Sequence of chain 1.A:
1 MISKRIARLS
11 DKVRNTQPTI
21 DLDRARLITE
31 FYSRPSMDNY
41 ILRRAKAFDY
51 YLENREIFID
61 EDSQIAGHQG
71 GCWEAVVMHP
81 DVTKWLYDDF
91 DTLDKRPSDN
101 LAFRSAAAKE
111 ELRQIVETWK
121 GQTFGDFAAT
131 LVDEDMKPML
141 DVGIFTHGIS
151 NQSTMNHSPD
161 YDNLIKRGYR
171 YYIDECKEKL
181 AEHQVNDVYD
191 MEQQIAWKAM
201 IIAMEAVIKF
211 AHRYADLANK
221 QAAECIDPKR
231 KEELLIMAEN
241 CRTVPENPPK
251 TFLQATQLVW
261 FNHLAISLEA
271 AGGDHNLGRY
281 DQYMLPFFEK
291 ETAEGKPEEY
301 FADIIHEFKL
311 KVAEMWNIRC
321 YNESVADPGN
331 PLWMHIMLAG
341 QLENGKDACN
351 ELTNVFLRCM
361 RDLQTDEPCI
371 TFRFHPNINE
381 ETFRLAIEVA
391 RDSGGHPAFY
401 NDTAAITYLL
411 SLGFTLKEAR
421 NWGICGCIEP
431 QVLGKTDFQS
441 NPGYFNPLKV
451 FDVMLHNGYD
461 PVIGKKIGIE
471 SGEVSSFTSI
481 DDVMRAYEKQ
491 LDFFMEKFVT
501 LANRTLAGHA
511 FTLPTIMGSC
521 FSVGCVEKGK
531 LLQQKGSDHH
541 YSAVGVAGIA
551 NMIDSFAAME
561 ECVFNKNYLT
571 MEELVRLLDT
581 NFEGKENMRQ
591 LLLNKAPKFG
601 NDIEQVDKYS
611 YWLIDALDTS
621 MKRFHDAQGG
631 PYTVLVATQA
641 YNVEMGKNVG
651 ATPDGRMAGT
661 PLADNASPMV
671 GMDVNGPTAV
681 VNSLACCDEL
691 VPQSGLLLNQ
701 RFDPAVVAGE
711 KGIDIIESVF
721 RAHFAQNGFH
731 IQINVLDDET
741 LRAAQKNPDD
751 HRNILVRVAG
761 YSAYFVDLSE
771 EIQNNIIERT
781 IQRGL

Binding-site contacts:
Ligand atom O contacts residue ARG319 of chain 1.A at 2.9 Å (salt-bridge).
Ligand atom C contacts residue ASP274 of chain 1.A at 3.5 Å.
Ligand atom CB contacts residue SER440 of chain 1.A at 4.0 Å.
Ligand atom CD contacts residue LEU635 of chain 1.A at 4.1 Å (hydrophobic).
Ligand atom OXT contacts residue TYR444 of chain 1.A at 4.0 Å.
Ligand atom CA contacts residue TYR444 of chain 1.A at 4.2 Å (hydrophobic).
Ligand atom N contacts residue SER440 of chain 1.A at 3.1 Å (h-bond).
Ligand atom O contacts residue SER440 of chain 1.A at 4.0 Å.
Ligand atom CB contacts residue ASP274 of chain 1.A at 3.4 Å.
Ligand atom CD contacts residue TYR444 of chain 1.A at 3.4 Å (hydrophobic).
Ligand atom CA contacts residue ASN441 of chain 1.A at 4.1 Å.
Ligand atom O09 contacts residue SER440 of chain 1.A at 3.8 Å.
Ligand atom CA contacts residue SER440 of chain 1.A at 3.2 Å.
Ligand atom CG contacts residue SER440 of chain 1.A at 4.0 Å.
Ligand atom CB contacts residue CYS427 of chain 1.A at 4.3 Å (hydrophobic).
Ligand atom CD contacts residue GLN639 of chain 1.A at 4.2 Å.
Ligand atom OXT contacts residue ARG319 of chain 1.A at 2.9 Å (salt-bridge).
Ligand atom CG contacts residue TYR444 of chain 1.A at 4.2 Å (hydrophobic).
Ligand atom CD contacts residue GLU429 of chain 1.A at 3.8 Å.
Ligand atom N contacts residue ASN441 of chain 1.A at 4.2 Å.
Ligand atom O09 contacts residue GLY426 of chain 1.A at 3.6 Å.
Ligand atom N contacts residue TYR444 of chain 1.A at 3.0 Å (h-bond).
Ligand atom CD contacts residue SER440 of chain 1.A at 3.4 Å.
Ligand atom OXT contacts residue ASN441 of chain 1.A at 3.7 Å.
Ligand atom O contacts residue MET155 of chain 1.A at 4.0 Å.
Ligand atom OXT contacts residue TRP333 of chain 1.A at 4.2 Å.
Ligand atom C contacts residue ASN441 of chain 1.A at 4.0 Å.
Ligand atom O09 contacts residue CYS427 of chain 1.A at 3.1 Å (h-bond).
Ligand atom CG contacts residue CYS427 of chain 1.A at 3.6 Å (hydrophobic).
Ligand atom CD contacts residue CYS427 of chain 1.A at 4.2 Å (hydrophobic).
Ligand atom CB contacts residue TRP333 of chain 1.A at 4.0 Å (hydrophobic).
Ligand atom CG contacts residue GLU429 of chain 1.A at 3.6 Å.
Ligand atom C contacts residue SER440 of chain 1.A at 4.1 Å.
Ligand atom CB contacts residue GLY426 of chain 1.A at 4.3 Å.
Ligand atom O contacts residue ASP274 of chain 1.A at 2.5 Å (salt-bridge).
Ligand atom O09 contacts residue GLU429 of chain 1.A at 2.4 Å (salt-bridge).
Ligand atom CA contacts residue ASP274 of chain 1.A at 3.7 Å.
Ligand atom O contacts residue TRP333 of chain 1.A at 3.5 Å.
Ligand atom C contacts residue TRP333 of chain 1.A at 3.9 Å (hydrophobic).
Ligand atom C contacts residue ARG319 of chain 1.A at 3.6 Å.

A small-molecule ligand and the protein it binds are described below.
Small molecule (SMILES): O=C(O)[C@H]1C[C@H](O)CN1